The small molecule below binds the protein below.
Small molecule (SMILES): CC(=O)N[C@H]1[C@H](O[C@H]2[C@H](O)[C@@H](NC(C)=O)CO[C@@H]2CO)O[C@H](CO)[C@@H](O)[C@@H]1O

Sequence of chain 1.E:
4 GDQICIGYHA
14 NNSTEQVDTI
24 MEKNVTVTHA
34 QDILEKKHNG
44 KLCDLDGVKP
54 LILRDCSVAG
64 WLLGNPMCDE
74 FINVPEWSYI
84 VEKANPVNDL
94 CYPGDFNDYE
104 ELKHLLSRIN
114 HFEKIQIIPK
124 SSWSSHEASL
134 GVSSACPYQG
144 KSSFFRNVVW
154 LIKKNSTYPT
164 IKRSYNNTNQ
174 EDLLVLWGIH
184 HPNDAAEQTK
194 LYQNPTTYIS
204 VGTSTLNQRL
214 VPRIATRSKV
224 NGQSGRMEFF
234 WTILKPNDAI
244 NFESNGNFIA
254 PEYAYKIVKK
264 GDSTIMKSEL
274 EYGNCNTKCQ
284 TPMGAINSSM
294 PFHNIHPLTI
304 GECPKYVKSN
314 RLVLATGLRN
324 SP

Binding-site contacts:
Ligand atom N2 contacts residue ASN240 of chain 1.C at 2.9 Å (h-bond).
Ligand atom C3 contacts residue ASN240 of chain 1.C at 3.8 Å.
Ligand atom C5 contacts residue ASN240 of chain 1.C at 3.9 Å.
Ligand atom C5 contacts residue ASN169 of chain 1.C at 3.1 Å.
Ligand atom C6 contacts residue THR171 of chain 1.C at 3.9 Å.
Ligand atom C8 contacts residue SER221 of chain 1.E at 3.7 Å.
Ligand atom C1 contacts residue ASN240 of chain 1.C at 3.5 Å.
Ligand atom C2 contacts residue ASN240 of chain 1.C at 3.6 Å.
Ligand atom N2 contacts residue ALA242 of chain 1.C at 4.4 Å.
Ligand atom C8 contacts residue ASN240 of chain 1.C at 4.4 Å.
Ligand atom C8 contacts residue ASN169 of chain 1.C at 4.2 Å.
Ligand atom O7 contacts residue ASN169 of chain 1.C at 3.4 Å (h-bond).
Ligand atom C7 contacts residue ASN169 of chain 1.C at 3.3 Å.
Ligand atom C5 contacts residue THR171 of chain 1.C at 4.4 Å.
Ligand atom O3 contacts residue ASN240 of chain 1.C at 3.6 Å (h-bond).
Ligand atom C3 contacts residue ASN169 of chain 1.C at 3.9 Å.
Ligand atom O4 contacts residue ASN240 of chain 1.C at 3.2 Å (h-bond).
Ligand atom C7 contacts residue ALA242 of chain 1.C at 4.1 Å (hydrophobic).
Ligand atom N2 contacts residue ASP241 of chain 1.C at 4.2 Å.
Ligand atom C7 contacts residue ASN240 of chain 1.C at 4.0 Å.
Ligand atom C4 contacts residue ASN169 of chain 1.C at 4.1 Å.
Ligand atom N2 contacts residue ASN169 of chain 1.C at 3.1 Å (h-bond).
Ligand atom C8 contacts residue ALA242 of chain 1.C at 3.5 Å (hydrophobic).
Ligand atom C2 contacts residue ASN169 of chain 1.C at 2.8 Å.
Ligand atom C8 contacts residue ASP241 of chain 1.C at 4.2 Å.
Ligand atom C4 contacts residue ASN240 of chain 1.C at 4.1 Å.
Ligand atom C6 contacts residue ASN240 of chain 1.C at 4.1 Å.
Ligand atom C1 contacts residue ASP241 of chain 1.C at 4.5 Å.
Ligand atom C6 contacts residue ASN169 of chain 1.C at 4.1 Å.
Ligand atom O7 contacts residue ASN240 of chain 1.C at 4.1 Å.
Ligand atom O5 contacts residue THR171 of chain 1.C at 4.1 Å.
Ligand atom O5 contacts residue ASN169 of chain 1.C at 2.3 Å (h-bond).
Ligand atom C1 contacts residue ASN169 of chain 1.C at 1.4 Å.

Sequence of chain 1.C:
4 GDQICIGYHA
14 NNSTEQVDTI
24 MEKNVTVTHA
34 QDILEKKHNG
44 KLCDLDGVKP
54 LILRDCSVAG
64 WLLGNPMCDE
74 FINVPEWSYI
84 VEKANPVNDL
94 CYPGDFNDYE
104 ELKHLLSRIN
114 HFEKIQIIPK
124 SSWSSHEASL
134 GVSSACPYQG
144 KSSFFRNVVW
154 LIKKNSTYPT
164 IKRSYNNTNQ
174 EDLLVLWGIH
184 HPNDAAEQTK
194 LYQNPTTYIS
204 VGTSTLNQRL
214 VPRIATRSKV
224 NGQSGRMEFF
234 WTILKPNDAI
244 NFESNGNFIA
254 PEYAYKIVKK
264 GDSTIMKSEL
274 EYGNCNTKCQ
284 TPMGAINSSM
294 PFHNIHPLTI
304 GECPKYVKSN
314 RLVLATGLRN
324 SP